The protein below binds the small molecule below.
Small molecule (SMILES): OC[C@H]1O[C@H](O)[C@H](O)[C@@H](O)[C@@H]1O

Sequence of chain 1.A:
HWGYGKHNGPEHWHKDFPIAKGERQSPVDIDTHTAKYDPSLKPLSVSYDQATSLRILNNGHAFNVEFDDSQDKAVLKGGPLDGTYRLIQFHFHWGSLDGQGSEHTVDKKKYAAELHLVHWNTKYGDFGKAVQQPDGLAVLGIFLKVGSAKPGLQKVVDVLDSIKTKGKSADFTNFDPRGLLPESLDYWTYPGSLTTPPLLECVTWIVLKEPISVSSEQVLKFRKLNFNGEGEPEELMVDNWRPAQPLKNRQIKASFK

Binding-site contacts:
Ligand atom C1 contacts residue LYS163 of chain 1.A at 4.2 Å.
Ligand atom O4 contacts residue PHE180 of chain 1.A at 3.6 Å.
Ligand atom C6 contacts residue PHE180 of chain 1.A at 3.4 Å (hydrophobic).
Ligand atom C4 contacts residue THR181 of chain 1.A at 3.2 Å.
Ligand atom O4 contacts residue THR181 of chain 1.A at 2.7 Å (h-bond).
Ligand atom C6 contacts residue PHE183 of chain 1.A at 3.9 Å (hydrophobic).
Ligand atom C6 contacts residue THR181 of chain 1.A at 3.2 Å.
Ligand atom C5 contacts residue THR181 of chain 1.A at 3.8 Å.
Ligand atom C5 contacts residue PHE180 of chain 1.A at 3.7 Å (hydrophobic).
Ligand atom O4 contacts residue ASP179 of chain 1.A at 4.0 Å.
Ligand atom O6 contacts residue LYS163 of chain 1.A at 3.6 Å.
Ligand atom O5 contacts residue PHE180 of chain 1.A at 4.2 Å.
Ligand atom O1 contacts residue PHE180 of chain 1.A at 4.5 Å.
Ligand atom C6 contacts residue ASN182 of chain 1.A at 4.5 Å.
Ligand atom O6 contacts residue THR181 of chain 1.A at 2.8 Å (h-bond).
Ligand atom O5 contacts residue LYS163 of chain 1.A at 3.3 Å.
Ligand atom O6 contacts residue PHE183 of chain 1.A at 3.4 Å (h-bond).
Ligand atom C5 contacts residue LYS163 of chain 1.A at 4.3 Å.
Ligand atom C6 contacts residue LYS163 of chain 1.A at 4.0 Å.
Ligand atom O6 contacts residue ASN182 of chain 1.A at 3.1 Å (h-bond).